Binding-site contacts:
Ligand atom C15 contacts residue VAL175 of chain 3.A at 3.5 Å (hydrophobic).
Ligand atom C10 contacts residue GLU173 of chain 3.A at 4.4 Å.
Ligand atom N01 contacts residue HIS245 of chain 1.A at 3.9 Å.
Ligand atom C15 contacts residue GLY172 of chain 3.A at 4.3 Å.
Ligand atom O08 contacts residue VAL175 of chain 3.A at 3.7 Å.
Ligand atom C10 contacts residue LYS176 of chain 3.A at 4.5 Å.
Ligand atom C10 contacts residue VAL175 of chain 3.A at 4.4 Å (hydrophobic).
Ligand atom C06 contacts residue SER244 of chain 1.A at 4.1 Å.
Ligand atom C02 contacts residue SER244 of chain 1.A at 3.6 Å.
Ligand atom C13 contacts residue GLY172 of chain 3.A at 4.2 Å.
Ligand atom N01 contacts residue SER244 of chain 1.A at 3.1 Å (h-bond).
Ligand atom C14 contacts residue GLY172 of chain 3.A at 3.4 Å.
Ligand atom N01 contacts residue ALA174 of chain 3.A at 4.0 Å.
Ligand atom C06 contacts residue ALA174 of chain 3.A at 3.8 Å (hydrophobic).
Ligand atom O08 contacts residue ALA174 of chain 3.A at 3.5 Å (h-bond).
Ligand atom C15 contacts residue ALA174 of chain 3.A at 4.5 Å (hydrophobic).
Ligand atom C15 contacts residue LYS176 of chain 3.A at 4.1 Å.
Ligand atom C06 contacts residue GLU173 of chain 3.A at 3.6 Å.
Ligand atom O08 contacts residue LYS176 of chain 3.A at 3.8 Å.
Ligand atom C14 contacts residue VAL175 of chain 3.A at 3.6 Å (hydrophobic).
Ligand atom C15 contacts residue GLU173 of chain 3.A at 3.4 Å.
Ligand atom C14 contacts residue GLU173 of chain 3.A at 3.8 Å.
Ligand atom C14 contacts residue LYS176 of chain 3.A at 4.4 Å.

The protein below binds the small molecule below.
Small molecule (SMILES): N[C@H]1CCN(S(=O)(=O)c2ccccc2)C1

Sequence of chain 3.A:
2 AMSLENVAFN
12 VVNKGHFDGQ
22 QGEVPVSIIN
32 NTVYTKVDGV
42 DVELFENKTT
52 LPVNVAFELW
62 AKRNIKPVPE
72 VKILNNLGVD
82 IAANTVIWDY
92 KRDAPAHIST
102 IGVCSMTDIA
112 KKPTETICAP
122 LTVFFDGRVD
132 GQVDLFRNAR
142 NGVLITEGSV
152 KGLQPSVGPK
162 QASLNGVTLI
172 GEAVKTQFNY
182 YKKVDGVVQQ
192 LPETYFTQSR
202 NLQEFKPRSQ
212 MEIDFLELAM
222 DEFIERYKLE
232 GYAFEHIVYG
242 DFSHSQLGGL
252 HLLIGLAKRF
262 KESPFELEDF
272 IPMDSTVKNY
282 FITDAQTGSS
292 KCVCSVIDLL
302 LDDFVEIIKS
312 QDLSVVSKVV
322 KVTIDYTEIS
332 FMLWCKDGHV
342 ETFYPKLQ

Sequence of chain 1.A:
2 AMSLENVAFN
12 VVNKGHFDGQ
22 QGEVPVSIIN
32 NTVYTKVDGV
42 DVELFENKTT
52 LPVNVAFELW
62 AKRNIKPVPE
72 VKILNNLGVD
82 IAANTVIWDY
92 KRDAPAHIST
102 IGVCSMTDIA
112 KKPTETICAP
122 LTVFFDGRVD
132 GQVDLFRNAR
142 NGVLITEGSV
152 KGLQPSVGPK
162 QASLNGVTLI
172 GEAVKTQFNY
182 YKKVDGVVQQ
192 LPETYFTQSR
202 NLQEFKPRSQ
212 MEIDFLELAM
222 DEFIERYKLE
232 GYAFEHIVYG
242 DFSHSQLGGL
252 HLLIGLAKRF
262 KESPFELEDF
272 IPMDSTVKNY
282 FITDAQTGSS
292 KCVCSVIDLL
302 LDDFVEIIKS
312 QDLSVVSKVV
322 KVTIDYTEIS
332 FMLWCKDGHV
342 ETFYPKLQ